Sequence of chain 1.A:
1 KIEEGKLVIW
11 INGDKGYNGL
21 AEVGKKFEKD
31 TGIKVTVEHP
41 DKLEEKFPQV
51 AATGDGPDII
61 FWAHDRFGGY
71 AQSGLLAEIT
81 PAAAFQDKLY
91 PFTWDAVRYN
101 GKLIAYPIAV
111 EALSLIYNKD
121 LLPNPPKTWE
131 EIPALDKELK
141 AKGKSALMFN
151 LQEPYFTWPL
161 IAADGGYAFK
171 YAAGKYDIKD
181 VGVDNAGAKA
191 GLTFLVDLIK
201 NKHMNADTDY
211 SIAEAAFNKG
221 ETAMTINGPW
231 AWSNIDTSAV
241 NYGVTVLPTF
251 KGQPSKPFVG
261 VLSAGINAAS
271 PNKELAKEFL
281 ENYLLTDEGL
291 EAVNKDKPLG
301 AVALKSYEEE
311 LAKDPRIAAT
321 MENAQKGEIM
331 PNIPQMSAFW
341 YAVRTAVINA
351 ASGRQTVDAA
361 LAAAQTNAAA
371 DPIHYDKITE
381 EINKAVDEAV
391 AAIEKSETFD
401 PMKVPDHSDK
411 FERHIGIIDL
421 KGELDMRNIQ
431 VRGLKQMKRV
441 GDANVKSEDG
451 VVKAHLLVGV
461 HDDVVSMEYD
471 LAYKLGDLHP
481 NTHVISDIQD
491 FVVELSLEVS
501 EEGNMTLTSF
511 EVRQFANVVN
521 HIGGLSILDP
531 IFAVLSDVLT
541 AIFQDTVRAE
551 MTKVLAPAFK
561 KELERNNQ

Binding-site contacts:
Ligand atom O3 contacts residue GLU111 of chain 1.A at 3.5 Å (salt-bridge).
Ligand atom C3 contacts residue TRP340 of chain 1.A at 3.9 Å (hydrophobic).
Ligand atom O6 contacts residue GLU153 of chain 1.A at 2.7 Å (salt-bridge).
Ligand atom O2 contacts residue ASP65 of chain 1.A at 2.6 Å (salt-bridge).
Ligand atom C3 contacts residue ASP65 of chain 1.A at 3.4 Å.
Ligand atom O4 contacts residue ARG66 of chain 1.A at 2.8 Å (salt-bridge).
Ligand atom O6 contacts residue PRO154 of chain 1.A at 3.5 Å.
Ligand atom O3 contacts residue ARG66 of chain 1.A at 2.8 Å (salt-bridge).
Ligand atom C5 contacts residue GLU153 of chain 1.A at 3.9 Å.
Ligand atom O2 contacts residue ALA63 of chain 1.A at 3.3 Å.
Ligand atom C4 contacts residue TRP340 of chain 1.A at 3.5 Å (hydrophobic).
Ligand atom O1 contacts residue ASN12 of chain 1.A at 3.2 Å (h-bond).
Ligand atom C1 contacts residue TRP230 of chain 1.A at 3.8 Å (hydrophobic).
Ligand atom O6 contacts residue TYR155 of chain 1.A at 3.0 Å.
Ligand atom C6 contacts residue TYR155 of chain 1.A at 3.7 Å (hydrophobic).
Ligand atom O2 contacts residue LYS15 of chain 1.A at 2.8 Å (salt-bridge).
Ligand atom O5 contacts residue ASP14 of chain 1.A at 3.9 Å.
Ligand atom O3 contacts residue ALA63 of chain 1.A at 3.5 Å.
Ligand atom O2 contacts residue GLU111 of chain 1.A at 2.6 Å (salt-bridge).
Ligand atom C2 contacts residue ASP65 of chain 1.A at 3.3 Å.
Ligand atom C1 contacts residue TYR155 of chain 1.A at 3.8 Å (hydrophobic).
Ligand atom O1 contacts residue ASP14 of chain 1.A at 2.8 Å (salt-bridge).
Ligand atom O3 contacts residue TRP340 of chain 1.A at 3.6 Å.
Ligand atom C4 contacts residue ARG66 of chain 1.A at 3.9 Å.
Ligand atom O3 contacts residue TRP62 of chain 1.A at 3.5 Å (h-bond).
Ligand atom O3 contacts residue ASP65 of chain 1.A at 2.6 Å (salt-bridge).
Ligand atom O1 contacts residue LYS15 of chain 1.A at 4.0 Å.
Ligand atom C2 contacts residue GLU111 of chain 1.A at 3.6 Å.
Ligand atom C2 contacts residue TRP230 of chain 1.A at 3.7 Å (hydrophobic).
Ligand atom C6 contacts residue GLU153 of chain 1.A at 3.5 Å.
Ligand atom C1 contacts residue ASP14 of chain 1.A at 3.4 Å.
Ligand atom C6 contacts residue TRP340 of chain 1.A at 3.9 Å (hydrophobic).
Ligand atom O2 contacts residue TRP230 of chain 1.A at 3.9 Å.
Ligand atom O4 contacts residue TRP340 of chain 1.A at 3.7 Å.
Ligand atom C4 contacts residue TYR155 of chain 1.A at 3.9 Å (hydrophobic).
Ligand atom C3 contacts residue ARG66 of chain 1.A at 4.0 Å.
Ligand atom O5 contacts residue TYR155 of chain 1.A at 3.3 Å.
Ligand atom C3 contacts residue TRP62 of chain 1.A at 3.7 Å (hydrophobic).
Ligand atom C6 contacts residue PRO154 of chain 1.A at 3.8 Å (hydrophobic).
Ligand atom O2 contacts residue TRP62 of chain 1.A at 3.2 Å (h-bond).

A protein and the small-molecule ligand that binds it are described below.
Small molecule (SMILES): OC[C@H]1O[C@H](O[C@H]2[C@H](O)[C@@H](O)[C@@H](O)O[C@@H]2CO)[C@H](O)[C@@H](O)[C@@H]1O